Sequence of chain 1.A:
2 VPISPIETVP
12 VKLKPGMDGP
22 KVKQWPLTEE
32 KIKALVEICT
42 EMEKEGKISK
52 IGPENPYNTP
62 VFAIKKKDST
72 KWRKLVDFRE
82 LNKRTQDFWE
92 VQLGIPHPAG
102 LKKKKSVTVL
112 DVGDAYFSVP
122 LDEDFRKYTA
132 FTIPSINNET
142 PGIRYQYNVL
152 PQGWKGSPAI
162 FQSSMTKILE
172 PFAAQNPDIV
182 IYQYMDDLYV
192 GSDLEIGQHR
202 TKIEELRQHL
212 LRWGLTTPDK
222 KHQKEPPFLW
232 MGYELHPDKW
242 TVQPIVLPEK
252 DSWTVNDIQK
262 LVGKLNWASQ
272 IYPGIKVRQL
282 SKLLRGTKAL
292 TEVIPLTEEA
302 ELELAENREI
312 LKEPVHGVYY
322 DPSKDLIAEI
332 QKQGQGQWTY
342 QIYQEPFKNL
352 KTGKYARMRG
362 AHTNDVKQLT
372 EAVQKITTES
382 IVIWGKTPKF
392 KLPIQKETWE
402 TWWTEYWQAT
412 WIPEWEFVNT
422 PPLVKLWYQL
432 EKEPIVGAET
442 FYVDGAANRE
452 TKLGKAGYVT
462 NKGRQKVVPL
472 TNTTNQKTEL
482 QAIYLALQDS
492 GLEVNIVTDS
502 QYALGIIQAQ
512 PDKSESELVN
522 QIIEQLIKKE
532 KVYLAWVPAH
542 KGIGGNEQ

This protein binds this small molecule.
Small molecule (SMILES): N#C/C=C/c1cc(Cl)cc(Oc2ccccc2OCCn2ccc(=O)[nH]c2=O)c1

Binding-site contacts:
Ligand atom O17 contacts residue PHE229 of chain 1.A at 3.1 Å.
Ligand atom C10 contacts residue PRO238 of chain 1.A at 3.6 Å (hydrophobic).
Ligand atom O0A contacts residue VAL108 of chain 1.A at 3.3 Å.
Ligand atom C0O contacts residue LYS103 of chain 1.A at 3.1 Å.
Ligand atom C0V contacts residue TYR190 of chain 1.A at 3.5 Å (hydrophobic).
Ligand atom C12 contacts residue VAL108 of chain 1.A at 3.6 Å (hydrophobic).
Ligand atom C0G contacts residue TYR190 of chain 1.A at 3.6 Å (hydrophobic).
Ligand atom O17 contacts residue HIS237 of chain 1.A at 3.6 Å.
Ligand atom N11 contacts residue VAL108 of chain 1.A at 3.4 Å.
Ligand atom C02 contacts residue GLY192 of chain 1.A at 3.7 Å.
Ligand atom C0X contacts residue TYR190 of chain 1.A at 3.6 Å (hydrophobic).
Ligand atom C12 contacts residue HIS237 of chain 1.A at 3.4 Å.
Ligand atom O15 contacts residue LYS104 of chain 1.A at 3.3 Å.
Ligand atom C0P contacts residue LYS103 of chain 1.A at 3.7 Å.
Ligand atom C0F contacts residue TYR190 of chain 1.A at 3.3 Å (hydrophobic).
Ligand atom O15 contacts residue LYS105 of chain 1.A at 3.0 Å (salt-bridge).
Ligand atom C0P contacts residue TYR320 of chain 1.A at 3.5 Å (hydrophobic).
Ligand atom C02 contacts residue TYR190 of chain 1.A at 3.6 Å (hydrophobic).
Ligand atom O15 contacts residue PRO238 of chain 1.A at 3.7 Å.
Ligand atom C0E contacts residue TYR190 of chain 1.A at 3.8 Å (hydrophobic).
Ligand atom C13 contacts residue PHE229 of chain 1.A at 3.6 Å (hydrophobic).
Ligand atom C14 contacts residue TYR320 of chain 1.A at 3.3 Å (hydrophobic).
Ligand atom C01 contacts residue TYR183 of chain 1.A at 3.7 Å (hydrophobic).
Ligand atom C0M contacts residue TYR190 of chain 1.A at 3.6 Å (hydrophobic).
Ligand atom N11 contacts residue PRO238 of chain 1.A at 3.4 Å (h-bond).
Ligand atom C04 contacts residue VAL108 of chain 1.A at 3.8 Å (hydrophobic).
Ligand atom C0M contacts residue TRP231 of chain 1.A at 3.6 Å (hydrophobic).
Ligand atom C03 contacts residue TYR190 of chain 1.A at 3.6 Å (hydrophobic).
Ligand atom C12 contacts residue PHE229 of chain 1.A at 3.7 Å (hydrophobic).
Ligand atom C13 contacts residue HIS237 of chain 1.A at 3.3 Å.
Ligand atom C12 contacts residue PRO238 of chain 1.A at 3.5 Å (hydrophobic).
Ligand atom C0X contacts residue VAL110 of chain 1.A at 3.7 Å (hydrophobic).
Ligand atom C0G contacts residue LEU236 of chain 1.A at 3.7 Å (hydrophobic).
Ligand atom CL1 contacts residue PRO97 of chain 1.A at 3.5 Å.
Ligand atom C10 contacts residue VAL108 of chain 1.A at 3.7 Å (hydrophobic).
Ligand atom O17 contacts residue PRO238 of chain 1.A at 3.2 Å.
Ligand atom C01 contacts residue VAL181 of chain 1.A at 3.5 Å (hydrophobic).
Ligand atom N0S contacts residue TYR320 of chain 1.A at 3.5 Å.
Ligand atom C0V contacts residue VAL110 of chain 1.A at 3.5 Å (hydrophobic).
Ligand atom CL1 contacts residue TRP231 of chain 1.A at 3.7 Å.